This small molecule binds to this protein.
Small molecule (SMILES): Nc1ncnc2c1ncn2[C@@H]1O[C@H](CO[P](=O)(O)OC(=O)[C@@H](N)Cc2c[nH]c3ccccc23)[C@@H](O)[C@H]1O

Sequence of chain 1.A:
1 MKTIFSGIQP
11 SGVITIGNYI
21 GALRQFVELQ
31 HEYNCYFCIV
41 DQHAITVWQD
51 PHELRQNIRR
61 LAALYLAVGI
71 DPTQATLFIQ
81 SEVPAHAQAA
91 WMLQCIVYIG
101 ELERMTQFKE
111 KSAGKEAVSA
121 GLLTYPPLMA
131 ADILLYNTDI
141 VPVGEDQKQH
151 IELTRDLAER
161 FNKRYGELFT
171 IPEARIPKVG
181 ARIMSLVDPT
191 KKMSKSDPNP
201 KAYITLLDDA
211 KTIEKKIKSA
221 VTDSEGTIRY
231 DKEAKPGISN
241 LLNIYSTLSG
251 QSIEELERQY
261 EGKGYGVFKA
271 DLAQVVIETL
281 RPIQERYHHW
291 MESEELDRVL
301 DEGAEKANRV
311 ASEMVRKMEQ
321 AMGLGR

Binding-site contacts:
Ligand atom NE1 contacts residue MET129 of chain 1.A at 3.5 Å.
Ligand atom C5' contacts residue ASN18 of chain 1.A at 3.5 Å.
Ligand atom CE3 contacts residue MET129 of chain 1.A at 3.6 Å (hydrophobic).
Ligand atom O3' contacts residue VAL143 of chain 1.A at 3.2 Å.
Ligand atom CZ3 contacts residue GLY7 of chain 1.A at 3.3 Å.
Ligand atom CE3 contacts residue GLY7 of chain 1.A at 3.3 Å.
Ligand atom O contacts residue GLN9 of chain 1.A at 3.5 Å (h-bond).
Ligand atom C2 contacts residue GLY17 of chain 1.A at 3.2 Å.
Ligand atom N6 contacts residue ILE183 of chain 1.A at 2.8 Å (h-bond).
Ligand atom N3 contacts residue GLY17 of chain 1.A at 3.1 Å (h-bond).
Ligand atom O4' contacts residue ASN18 of chain 1.A at 3.1 Å (h-bond).
Ligand atom C2 contacts residue ALA181 of chain 1.A at 3.4 Å (hydrophobic).
Ligand atom CZ2 contacts residue PHE5 of chain 1.A at 3.5 Å (hydrophobic).
Ligand atom CE2 contacts residue MET129 of chain 1.A at 3.5 Å (hydrophobic).
Ligand atom C2 contacts residue GLY180 of chain 1.A at 3.6 Å.
Ligand atom N1 contacts residue GLY17 of chain 1.A at 3.6 Å (h-bond).
Ligand atom O3' contacts residue GLY144 of chain 1.A at 3.3 Å (h-bond).
Ligand atom C8 contacts residue ASN18 of chain 1.A at 3.0 Å.
Ligand atom NH3 contacts residue GLN147 of chain 1.A at 3.2 Å (h-bond).
Ligand atom CD1 contacts residue VAL40 of chain 1.A at 3.5 Å (hydrophobic).
Ligand atom N9 contacts residue ASN18 of chain 1.A at 3.5 Å (h-bond).
Ligand atom C2' contacts residue ASP146 of chain 1.A at 3.5 Å.
Ligand atom O2' contacts residue ASP146 of chain 1.A at 2.6 Å (salt-bridge).
Ligand atom N7 contacts residue LYS192 of chain 1.A at 3.2 Å (salt-bridge).
Ligand atom CH2 contacts residue VAL141 of chain 1.A at 3.6 Å (hydrophobic).
Ligand atom N3 contacts residue GLY21 of chain 1.A at 3.4 Å.
Ligand atom O1P contacts residue ILE8 of chain 1.A at 3.5 Å.
Ligand atom N6 contacts residue MET193 of chain 1.A at 3.2 Å (h-bond).
Ligand atom C4 contacts residue GLY17 of chain 1.A at 3.3 Å.
Ligand atom CA contacts residue TYR125 of chain 1.A at 3.6 Å (hydrophobic).
Ligand atom NH3 contacts residue TYR125 of chain 1.A at 2.7 Å (h-bond).
Ligand atom CD1 contacts residue HIS43 of chain 1.A at 3.5 Å.
Ligand atom NE1 contacts residue ASP132 of chain 1.A at 2.8 Å (salt-bridge).
Ligand atom O2' contacts residue GLY144 of chain 1.A at 3.0 Å (h-bond).
Ligand atom CB contacts residue GLY7 of chain 1.A at 3.4 Å.
Ligand atom N1 contacts residue ILE183 of chain 1.A at 2.9 Å (h-bond).
Ligand atom O contacts residue TYR125 of chain 1.A at 3.0 Å (h-bond).
Ligand atom CD2 contacts residue GLY7 of chain 1.A at 3.5 Å.
Ligand atom O5' contacts residue ASN18 of chain 1.A at 3.2 Å (h-bond).
Ligand atom O1P contacts residue GLN9 of chain 1.A at 2.9 Å (h-bond).